Binding-site contacts:
Ligand atom C21 contacts residue PHE287 of chain 1.A at 3.8 Å (hydrophobic).
Ligand atom N7 contacts residue GLN237 of chain 1.A at 3.4 Å (h-bond).
Ligand atom F25 contacts residue HIS81 of chain 1.A at 3.1 Å.
Ligand atom C22 contacts residue ILE291 of chain 1.A at 3.6 Å (hydrophobic).
Ligand atom C23 contacts residue ILE291 of chain 1.A at 3.8 Å (hydrophobic).
Ligand atom N7 contacts residue GLN284 of chain 1.A at 3.2 Å (h-bond).
Ligand atom C8 contacts residue GLN284 of chain 1.A at 3.2 Å.
Ligand atom C12 contacts residue ILE251 of chain 1.A at 3.8 Å (hydrophobic).
Ligand atom C16 contacts residue PHE287 of chain 1.A at 3.7 Å (hydrophobic).
Ligand atom N3 contacts residue GLN237 of chain 1.A at 3.0 Å (h-bond).
Ligand atom C1 contacts residue TYR80 of chain 1.A at 4.0 Å (hydrophobic).
Ligand atom C17 contacts residue LEU195 of chain 1.A at 3.6 Å (hydrophobic).
Ligand atom C20 contacts residue PHE255 of chain 1.A at 3.8 Å (hydrophobic).
Ligand atom C6 contacts residue PHE287 of chain 1.A at 3.9 Å (hydrophobic).
Ligand atom O19 contacts residue LEU195 of chain 1.A at 3.8 Å.
Ligand atom C21 contacts residue MET272 of chain 1.A at 3.6 Å (hydrophobic).
Ligand atom C16 contacts residue LEU195 of chain 1.A at 3.9 Å (hydrophobic).
Ligand atom C6 contacts residue ILE251 of chain 1.A at 3.7 Å (hydrophobic).
Ligand atom C2 contacts residue TYR80 of chain 1.A at 4.0 Å (hydrophobic).
Ligand atom N5 contacts residue ILE251 of chain 1.A at 3.9 Å.
Ligand atom C26 contacts residue PHE287 of chain 1.A at 3.5 Å (hydrophobic).
Ligand atom N7 contacts residue PHE287 of chain 1.A at 3.4 Å.
Ligand atom F27 contacts residue PHE287 of chain 1.A at 3.7 Å.
Ligand atom F24 contacts residue HIS81 of chain 1.A at 3.8 Å.
Ligand atom C4 contacts residue GLN237 of chain 1.A at 3.5 Å.
Ligand atom N3 contacts residue PHE287 of chain 1.A at 3.6 Å.
Ligand atom C11 contacts residue ILE251 of chain 1.A at 3.8 Å (hydrophobic).
Ligand atom C14 contacts residue LEU195 of chain 1.A at 4.0 Å (hydrophobic).
Ligand atom C10 contacts residue ASP236 of chain 1.A at 3.9 Å.
Ligand atom N5 contacts residue PHE287 of chain 1.A at 3.6 Å.
Ligand atom C22 contacts residue PHE287 of chain 1.A at 3.7 Å (hydrophobic).
Ligand atom C1 contacts residue LEU234 of chain 1.A at 3.8 Å (hydrophobic).
Ligand atom F27 contacts residue MET272 of chain 1.A at 3.4 Å.
Ligand atom C4 contacts residue PHE287 of chain 1.A at 3.3 Å (hydrophobic).
Ligand atom C8 contacts residue PHE287 of chain 1.A at 3.6 Å (hydrophobic).
Ligand atom C13 contacts residue HIS81 of chain 1.A at 4.0 Å.
Ligand atom C26 contacts residue MET272 of chain 1.A at 3.6 Å (hydrophobic).
Ligand atom N15 contacts residue LEU195 of chain 1.A at 3.6 Å.
Ligand atom F24 contacts residue PHE255 of chain 1.A at 3.3 Å.
Ligand atom C10 contacts residue TYR80 of chain 1.A at 3.3 Å (hydrophobic).

The protein below binds the small molecule below.
Small molecule (SMILES): Cc1cc([C@@H]2CN(C(=O)c3ccc(F)cc3)CC(F)(F)C2)n2ncnc2n1

Sequence of chain 1.A:
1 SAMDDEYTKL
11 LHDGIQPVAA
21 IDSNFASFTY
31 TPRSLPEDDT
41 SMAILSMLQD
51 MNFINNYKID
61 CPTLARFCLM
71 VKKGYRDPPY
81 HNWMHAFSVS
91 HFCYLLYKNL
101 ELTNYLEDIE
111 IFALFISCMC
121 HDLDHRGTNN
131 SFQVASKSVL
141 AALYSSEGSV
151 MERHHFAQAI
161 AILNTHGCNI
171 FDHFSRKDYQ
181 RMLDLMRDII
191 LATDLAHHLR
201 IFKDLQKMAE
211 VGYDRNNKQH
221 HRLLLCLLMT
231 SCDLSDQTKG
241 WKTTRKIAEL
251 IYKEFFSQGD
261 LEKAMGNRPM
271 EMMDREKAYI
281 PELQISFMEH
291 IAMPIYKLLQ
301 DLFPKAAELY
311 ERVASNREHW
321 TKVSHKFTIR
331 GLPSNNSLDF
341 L